Sequence of chain 1.D:
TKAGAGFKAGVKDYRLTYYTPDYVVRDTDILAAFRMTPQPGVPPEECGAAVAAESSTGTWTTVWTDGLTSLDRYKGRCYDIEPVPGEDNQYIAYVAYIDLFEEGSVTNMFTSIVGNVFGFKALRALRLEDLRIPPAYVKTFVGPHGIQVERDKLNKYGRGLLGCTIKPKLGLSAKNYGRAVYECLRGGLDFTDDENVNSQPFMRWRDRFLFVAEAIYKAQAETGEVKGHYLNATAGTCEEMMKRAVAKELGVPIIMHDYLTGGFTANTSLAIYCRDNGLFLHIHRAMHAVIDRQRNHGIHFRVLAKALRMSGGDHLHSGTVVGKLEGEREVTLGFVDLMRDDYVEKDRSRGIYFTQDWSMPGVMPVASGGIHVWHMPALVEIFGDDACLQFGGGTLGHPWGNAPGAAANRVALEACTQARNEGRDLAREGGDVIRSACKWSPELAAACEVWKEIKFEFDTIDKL

The small molecule below binds the protein below.
Small molecule (SMILES): O=C(O)[C@@](O)(COP(=O)(O)O)[C@H](O)[C@H](O)COP(=O)(O)O

Binding-site contacts:
Ligand atom O6 contacts residue LYS334 of chain 1.B at 2.9 Å (salt-bridge).
Ligand atom O3 contacts residue MG1 of chain 1.Z at 2.1 Å.
Ligand atom O1P contacts residue LYS175 of chain 1.B at 3.4 Å.
Ligand atom O1P contacts residue GLY404 of chain 1.B at 2.9 Å (h-bond).
Ligand atom O6P contacts residue ARG295 of chain 1.B at 2.8 Å (salt-bridge).
Ligand atom O3P contacts residue GLY403 of chain 1.B at 2.8 Å (h-bond).
Ligand atom O1 contacts residue LYS175 of chain 1.B at 3.1 Å (salt-bridge).
Ligand atom O2 contacts residue THR173 of chain 1.B at 3.0 Å (h-bond).
Ligand atom O7 contacts residue ASN123 of chain 1.D at 3.0 Å (h-bond).
Ligand atom O5P contacts residue SER379 of chain 1.B at 3.4 Å (h-bond).
Ligand atom C2 contacts residue MG1 of chain 1.Z at 2.8 Å.
Ligand atom O2P contacts residue GLY380 of chain 1.B at 3.3 Å.
Ligand atom O2 contacts residue LYS175 of chain 1.B at 3.0 Å (salt-bridge).
Ligand atom O4 contacts residue SER379 of chain 1.B at 2.9 Å (h-bond).
Ligand atom O2 contacts residue ASP203 of chain 1.B at 3.3 Å (salt-bridge).
Ligand atom C3 contacts residue MG1 of chain 1.Z at 3.0 Å.
Ligand atom O2 contacts residue MG1 of chain 1.Z at 2.2 Å.
Ligand atom O2 contacts residue KCX201 of chain 1.B at 3.2 Å (h-bond).
Ligand atom C3 contacts residue KCX201 of chain 1.B at 3.1 Å.
Ligand atom O7 contacts residue MG1 of chain 1.Z at 2.1 Å.
Ligand atom O3 contacts residue KCX201 of chain 1.B at 2.6 Å (h-bond).
Ligand atom O2P contacts residue GLY381 of chain 1.B at 2.8 Å (h-bond).
Ligand atom O3 contacts residue GLU204 of chain 1.B at 2.9 Å (salt-bridge).
Ligand atom C contacts residue MG1 of chain 1.Z at 2.9 Å.
Ligand atom O7 contacts residue LYS177 of chain 1.B at 2.6 Å (salt-bridge).
Ligand atom O4P contacts residue ARG295 of chain 1.B at 2.8 Å (salt-bridge).
Ligand atom O3 contacts residue HIS294 of chain 1.B at 2.9 Å (h-bond).
Ligand atom O7 contacts residue LYS175 of chain 1.B at 3.4 Å (salt-bridge).
Ligand atom O6 contacts residue GLU60 of chain 1.D at 3.3 Å (salt-bridge).
Ligand atom O7 contacts residue GLU204 of chain 1.B at 3.0 Å (salt-bridge).
Ligand atom C contacts residue LYS175 of chain 1.B at 3.4 Å.
Ligand atom O5 contacts residue LEU335 of chain 1.B at 3.4 Å.
Ligand atom O4 contacts residue GLY380 of chain 1.B at 3.3 Å.
Ligand atom O2P contacts residue LYS334 of chain 1.B at 2.9 Å (salt-bridge).
Ligand atom O7 contacts residue ASP203 of chain 1.B at 3.0 Å (salt-bridge).
Ligand atom O5P contacts residue HIS327 of chain 1.B at 2.8 Å (h-bond).
Ligand atom O1P contacts residue THR65 of chain 1.D at 2.5 Å (h-bond).
Ligand atom P1 contacts residue THR65 of chain 1.D at 3.4 Å.
Ligand atom O2P contacts residue TRP66 of chain 1.D at 3.2 Å.
Ligand atom O2P contacts residue THR65 of chain 1.D at 3.5 Å (h-bond).

Sequence of chain 1.B:
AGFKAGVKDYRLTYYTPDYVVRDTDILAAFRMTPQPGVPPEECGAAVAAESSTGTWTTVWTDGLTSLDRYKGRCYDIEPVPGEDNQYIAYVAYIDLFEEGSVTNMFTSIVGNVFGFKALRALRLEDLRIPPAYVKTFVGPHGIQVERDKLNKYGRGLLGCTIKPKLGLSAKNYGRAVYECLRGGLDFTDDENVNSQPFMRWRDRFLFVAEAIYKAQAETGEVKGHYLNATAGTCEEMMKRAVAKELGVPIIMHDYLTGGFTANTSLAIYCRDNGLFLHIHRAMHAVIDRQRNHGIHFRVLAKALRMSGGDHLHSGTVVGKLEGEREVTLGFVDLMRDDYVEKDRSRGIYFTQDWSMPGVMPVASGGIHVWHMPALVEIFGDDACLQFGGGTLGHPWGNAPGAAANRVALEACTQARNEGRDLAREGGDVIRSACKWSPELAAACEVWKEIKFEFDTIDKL